Sequence of chain 4.A:
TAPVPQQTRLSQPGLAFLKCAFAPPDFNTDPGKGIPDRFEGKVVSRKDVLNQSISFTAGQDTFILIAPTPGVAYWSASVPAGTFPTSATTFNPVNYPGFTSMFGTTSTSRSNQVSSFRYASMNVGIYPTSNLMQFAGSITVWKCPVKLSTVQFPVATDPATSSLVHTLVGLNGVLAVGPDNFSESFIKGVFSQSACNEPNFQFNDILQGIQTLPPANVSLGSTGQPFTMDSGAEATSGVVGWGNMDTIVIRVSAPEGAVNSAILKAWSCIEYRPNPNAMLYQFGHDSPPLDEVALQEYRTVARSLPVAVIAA

A protein and the small-molecule ligand that binds it are described below.
Small molecule (SMILES): CC[C@H](C)[C@@H](C=O)NC(=O)[C@H](CO)NC(=O)[C@H](CCCCN)NC(=O)[C@@H](N)C(C)C

Binding-site contacts:
Ligand atom CG2 contacts residue PHE71 of chain 4.A at 4.0 Å (hydrophobic).
Ligand atom CD1 contacts residue THR349 of chain 4.A at 4.3 Å.